Sequence of chain 27.D:
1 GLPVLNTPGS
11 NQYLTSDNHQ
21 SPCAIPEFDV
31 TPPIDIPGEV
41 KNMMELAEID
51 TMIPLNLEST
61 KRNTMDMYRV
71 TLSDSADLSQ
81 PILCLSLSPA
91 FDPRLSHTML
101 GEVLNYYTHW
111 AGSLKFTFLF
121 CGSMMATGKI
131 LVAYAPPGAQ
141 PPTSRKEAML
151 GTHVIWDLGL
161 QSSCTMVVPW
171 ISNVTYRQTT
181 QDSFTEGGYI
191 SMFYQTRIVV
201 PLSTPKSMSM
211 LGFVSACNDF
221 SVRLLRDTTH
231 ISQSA

Sequence of chain 28.D:
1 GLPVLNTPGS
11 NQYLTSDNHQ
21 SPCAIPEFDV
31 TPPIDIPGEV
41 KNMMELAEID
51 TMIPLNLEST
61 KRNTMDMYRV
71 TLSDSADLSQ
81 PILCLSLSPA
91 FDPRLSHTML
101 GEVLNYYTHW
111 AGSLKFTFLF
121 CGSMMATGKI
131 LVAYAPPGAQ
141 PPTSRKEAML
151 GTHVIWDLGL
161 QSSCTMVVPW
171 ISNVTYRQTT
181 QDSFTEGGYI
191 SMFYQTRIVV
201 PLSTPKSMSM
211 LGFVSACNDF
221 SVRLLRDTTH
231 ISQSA

Binding-site contacts:
Ligand atom C23 contacts residue TYR110 of chain 27.B at 3.3 Å (hydrophobic).
Ligand atom C22 contacts residue PHE236 of chain 27.B at 3.9 Å (hydrophobic).
Ligand atom C20 contacts residue TYR110 of chain 27.B at 3.5 Å (hydrophobic).
Ligand atom C9 contacts residue ILE108 of chain 27.B at 3.5 Å (hydrophobic).
Ligand atom C4 contacts residue TYR157 of chain 27.B at 3.4 Å (hydrophobic).
Ligand atom N4 contacts residue LEU239 of chain 27.B at 3.8 Å.
Ligand atom N4 contacts residue ILE192 of chain 27.B at 3.6 Å.
Ligand atom C3 contacts residue TYR157 of chain 27.B at 3.5 Å (hydrophobic).
Ligand atom C11 contacts residue TYR157 of chain 27.B at 3.6 Å (hydrophobic).
Ligand atom C8 contacts residue ILE108 of chain 27.B at 3.8 Å (hydrophobic).
Ligand atom C10 contacts residue VAL194 of chain 27.B at 3.7 Å (hydrophobic).
Ligand atom O24 contacts residue PHE236 of chain 27.B at 3.7 Å.
Ligand atom O24 contacts residue TYR110 of chain 27.B at 3.9 Å.
Ligand atom C20 contacts residue PHE236 of chain 27.B at 3.2 Å (hydrophobic).
Ligand atom C27 contacts residue THR109 of chain 27.B at 3.5 Å.
Ligand atom N6 contacts residue VAL194 of chain 27.B at 3.7 Å.
Ligand atom N3 contacts residue ILE192 of chain 27.B at 3.8 Å.
Ligand atom C14 contacts residue VAL197 of chain 27.B at 3.6 Å (hydrophobic).
Ligand atom C14 contacts residue PHE236 of chain 27.B at 3.9 Å (hydrophobic).
Ligand atom C21 contacts residue PHE236 of chain 27.B at 3.4 Å (hydrophobic).
Ligand atom C13 contacts residue VAL197 of chain 27.B at 3.6 Å (hydrophobic).
Ligand atom C9 contacts residue TYR157 of chain 27.B at 3.8 Å (hydrophobic).
Ligand atom C1 contacts residue PRO179 of chain 27.B at 3.9 Å (hydrophobic).
Ligand atom C12 contacts residue PHE236 of chain 27.B at 3.8 Å (hydrophobic).
Ligand atom C1 contacts residue ILE155 of chain 27.B at 3.7 Å (hydrophobic).
Ligand atom C3 contacts residue ALA24 of chain 27.D at 3.7 Å (hydrophobic).
Ligand atom C19 contacts residue TYR110 of chain 27.B at 3.7 Å (hydrophobic).
Ligand atom C8 contacts residue PHE132 of chain 27.B at 3.4 Å (hydrophobic).
Ligand atom C1 contacts residue ILE181 of chain 27.B at 3.4 Å (hydrophobic).
Ligand atom O25 contacts residue TYR110 of chain 27.B at 3.0 Å.
Ligand atom C11 contacts residue VAL194 of chain 27.B at 3.7 Å (hydrophobic).
Ligand atom C23 contacts residue PHE236 of chain 27.B at 3.5 Å (hydrophobic).
Ligand atom C26 contacts residue THR109 of chain 27.B at 3.7 Å.
Ligand atom C22 contacts residue TYR203 of chain 27.B at 3.5 Å (hydrophobic).
Ligand atom C3 contacts residue PRO179 of chain 27.B at 3.7 Å (hydrophobic).
Ligand atom C7 contacts residue PHE132 of chain 27.B at 3.6 Å (hydrophobic).
Ligand atom C21 contacts residue TYR203 of chain 27.B at 3.8 Å (hydrophobic).
Ligand atom C10 contacts residue TYR157 of chain 27.B at 3.6 Å (hydrophobic).
Ligand atom C19 contacts residue PHE236 of chain 27.B at 3.5 Å (hydrophobic).
Ligand atom C4 contacts residue ALA24 of chain 27.D at 3.8 Å (hydrophobic).

Sequence of chain 27.B:
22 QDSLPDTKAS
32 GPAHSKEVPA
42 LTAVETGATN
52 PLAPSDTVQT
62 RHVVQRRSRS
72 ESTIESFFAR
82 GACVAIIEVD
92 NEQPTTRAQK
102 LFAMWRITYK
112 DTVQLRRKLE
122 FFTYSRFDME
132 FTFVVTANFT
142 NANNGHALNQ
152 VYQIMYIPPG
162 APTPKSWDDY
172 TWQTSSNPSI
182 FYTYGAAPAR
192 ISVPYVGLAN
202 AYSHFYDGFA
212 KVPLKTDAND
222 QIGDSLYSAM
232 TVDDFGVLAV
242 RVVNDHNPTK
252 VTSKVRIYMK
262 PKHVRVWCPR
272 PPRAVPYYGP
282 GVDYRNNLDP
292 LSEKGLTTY

This protein binds this small molecule.
Small molecule (SMILES): CCOC(=O)c1ccc(OCCCCC2CCN(c3ccc(C)nn3)CC2)cc1